Sequence of chain 1.G:
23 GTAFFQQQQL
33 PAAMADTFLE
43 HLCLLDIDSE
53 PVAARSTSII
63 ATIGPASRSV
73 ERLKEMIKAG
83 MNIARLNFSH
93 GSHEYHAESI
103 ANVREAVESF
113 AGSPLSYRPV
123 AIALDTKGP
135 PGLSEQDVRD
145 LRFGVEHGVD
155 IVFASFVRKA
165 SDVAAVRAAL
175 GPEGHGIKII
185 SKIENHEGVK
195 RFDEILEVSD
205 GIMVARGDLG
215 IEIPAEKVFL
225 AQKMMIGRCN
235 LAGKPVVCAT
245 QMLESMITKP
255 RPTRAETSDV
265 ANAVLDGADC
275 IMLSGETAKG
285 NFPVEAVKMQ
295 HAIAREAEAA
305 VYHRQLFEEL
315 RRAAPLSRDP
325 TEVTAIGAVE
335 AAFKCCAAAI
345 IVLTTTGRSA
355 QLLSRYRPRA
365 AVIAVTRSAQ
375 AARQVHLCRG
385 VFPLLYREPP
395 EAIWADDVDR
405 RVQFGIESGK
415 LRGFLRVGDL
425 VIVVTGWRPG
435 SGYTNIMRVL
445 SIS

A small-molecule ligand and the protein it binds are described below.
Small molecule (SMILES): O=P(O)(O)OC[C@H]1O[C@](O)(COP(=O)(O)O)[C@@H](O)[C@@H]1O

Binding-site contacts:
Ligand atom C5 contacts residue GLY434 of chain 1.G at 3.4 Å.
Ligand atom O6 contacts residue THR348 of chain 1.G at 3.5 Å.
Ligand atom O2P contacts residue THR349 of chain 1.G at 3.8 Å.
Ligand atom O3 contacts residue ARG432 of chain 1.G at 2.8 Å (salt-bridge).
Ligand atom O4 contacts residue THR438 of chain 1.G at 3.5 Å (h-bond).
Ligand atom O3 contacts residue GLY430 of chain 1.G at 3.1 Å.
Ligand atom C3 contacts residue GLY434 of chain 1.G at 3.4 Å.
Ligand atom O6P contacts residue SER353 of chain 1.G at 3.8 Å.
Ligand atom C6 contacts residue SER353 of chain 1.G at 3.7 Å.
Ligand atom P2 contacts residue THR349 of chain 1.G at 3.7 Å.
Ligand atom O1P contacts residue GLY434 of chain 1.G at 2.8 Å (h-bond).
Ligand atom O6P contacts residue GLY436 of chain 1.G at 2.8 Å (h-bond).
Ligand atom O4P contacts residue THR348 of chain 1.G at 3.6 Å.
Ligand atom O2P contacts residue ARG405 of chain 1.G at 2.9 Å (salt-bridge).
Ligand atom P2 contacts residue THR348 of chain 1.G at 3.5 Å.
Ligand atom O5P contacts residue SER353 of chain 1.G at 2.6 Å (h-bond).
Ligand atom O4 contacts residue GLY434 of chain 1.G at 2.4 Å (h-bond).
Ligand atom O6 contacts residue THR349 of chain 1.G at 3.2 Å (h-bond).
Ligand atom C3 contacts residue ARG432 of chain 1.G at 3.4 Å.
Ligand atom O4P contacts residue THR350 of chain 1.G at 2.7 Å (h-bond).
Ligand atom O5P contacts residue THR348 of chain 1.G at 2.5 Å (h-bond).
Ligand atom O2 contacts residue GLY430 of chain 1.G at 3.4 Å (h-bond).
Ligand atom P1 contacts residue ARG405 of chain 1.G at 3.7 Å.
Ligand atom O4P contacts residue SER435 of chain 1.G at 3.1 Å (h-bond).
Ligand atom C6 contacts residue THR438 of chain 1.G at 3.4 Å.
Ligand atom O4 contacts residue TYR437 of chain 1.G at 2.9 Å (h-bond).
Ligand atom O2 contacts residue LEU347 of chain 1.G at 3.5 Å.
Ligand atom O6 contacts residue SER435 of chain 1.G at 3.8 Å.
Ligand atom O4P contacts residue THR349 of chain 1.G at 3.2 Å (h-bond).
Ligand atom P2 contacts residue SER353 of chain 1.G at 3.6 Å.
Ligand atom O1P contacts residue PRO433 of chain 1.G at 3.6 Å.
Ligand atom O1 contacts residue GLY434 of chain 1.G at 3.7 Å.
Ligand atom P2 contacts residue SER435 of chain 1.G at 3.7 Å.
Ligand atom C4 contacts residue GLY434 of chain 1.G at 3.2 Å.
Ligand atom O3P contacts residue ARG405 of chain 1.G at 2.9 Å (salt-bridge).
Ligand atom O3P contacts residue TRP398 of chain 1.G at 2.7 Å (h-bond).
Ligand atom O5 contacts residue LEU347 of chain 1.G at 3.8 Å.
Ligand atom O6P contacts residue SER435 of chain 1.G at 3.3 Å (h-bond).
Ligand atom O4 contacts residue GLY436 of chain 1.G at 3.7 Å.
Ligand atom C6 contacts residue LEU347 of chain 1.G at 3.7 Å (hydrophobic).